Sequence of chain 1.E:
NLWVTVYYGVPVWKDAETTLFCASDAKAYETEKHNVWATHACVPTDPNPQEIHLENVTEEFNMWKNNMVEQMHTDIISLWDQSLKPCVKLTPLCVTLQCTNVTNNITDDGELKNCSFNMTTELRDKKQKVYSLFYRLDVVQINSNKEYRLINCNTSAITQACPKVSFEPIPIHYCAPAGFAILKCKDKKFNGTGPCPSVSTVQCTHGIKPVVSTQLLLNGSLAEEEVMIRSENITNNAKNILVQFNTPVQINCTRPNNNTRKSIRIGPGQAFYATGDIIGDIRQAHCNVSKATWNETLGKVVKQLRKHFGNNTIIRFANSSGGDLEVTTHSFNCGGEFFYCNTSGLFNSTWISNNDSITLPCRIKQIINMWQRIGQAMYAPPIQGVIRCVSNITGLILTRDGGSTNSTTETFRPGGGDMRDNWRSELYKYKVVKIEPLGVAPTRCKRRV

Binding-site contacts:
Ligand atom C1 contacts residue NAG1 of chain 1.QB at 3.3 Å.
Ligand atom O3 contacts residue NAG1 of chain 1.QB at 2.7 Å (h-bond).
Ligand atom C8 contacts residue ASN332 of chain 1.E at 4.3 Å.
Ligand atom C2 contacts residue NAG1 of chain 1.QB at 3.9 Å.
Ligand atom C3 contacts residue NAG1 of chain 1.QB at 3.7 Å.
Ligand atom C7 contacts residue SER333 of chain 1.E at 3.8 Å.
Ligand atom C7 contacts residue ASN355 of chain 1.E at 4.2 Å.
Ligand atom C2 contacts residue ASN332 of chain 1.E at 2.4 Å.
Ligand atom C7 contacts residue NAG1 of chain 1.QB at 4.3 Å.
Ligand atom C4 contacts residue ASN332 of chain 1.E at 4.2 Å.
Ligand atom N2 contacts residue SER333 of chain 1.E at 3.9 Å.
Ligand atom C8 contacts residue THR341 of chain 1.E at 4.0 Å.
Ligand atom C5 contacts residue NAG1 of chain 1.QB at 4.0 Å.
Ligand atom C2 contacts residue SER357 of chain 1.E at 4.5 Å.
Ligand atom O6 contacts residue NAG1 of chain 1.QB at 3.5 Å.
Ligand atom C7 contacts residue SER357 of chain 1.E at 4.3 Å.
Ligand atom C7 contacts residue ASN332 of chain 1.E at 3.1 Å.
Ligand atom N2 contacts residue NAG1 of chain 1.QB at 4.4 Å.
Ligand atom C8 contacts residue SER333 of chain 1.E at 3.0 Å.
Ligand atom O5 contacts residue ASN332 of chain 1.E at 2.4 Å (h-bond).
Ligand atom C4 contacts residue NAG1 of chain 1.QB at 2.8 Å.
Ligand atom N2 contacts residue ASN332 of chain 1.E at 2.8 Å (h-bond).
Ligand atom O4 contacts residue NAG1 of chain 1.QB at 2.2 Å (h-bond).
Ligand atom O7 contacts residue SER357 of chain 1.E at 3.1 Å.
Ligand atom C6 contacts residue NAG1 of chain 1.QB at 4.1 Å.
Ligand atom O7 contacts residue NAG1 of chain 1.QB at 4.0 Å.
Ligand atom O7 contacts residue ASN355 of chain 1.E at 3.2 Å (h-bond).
Ligand atom C5 contacts residue ASN332 of chain 1.E at 3.7 Å.
Ligand atom O7 contacts residue ASN332 of chain 1.E at 3.0 Å (h-bond).
Ligand atom C1 contacts residue ASN332 of chain 1.E at 1.4 Å.
Ligand atom O5 contacts residue NAG1 of chain 1.QB at 3.6 Å.
Ligand atom C3 contacts residue ASN332 of chain 1.E at 3.8 Å.

A small-molecule ligand and the protein it binds are described below.
Small molecule (SMILES): CC(=O)N[C@H]1[C@H](O[C@H]2[C@H](O)[C@@H](NC(C)=O)CO[C@@H]2CO)O[C@H](CO)[C@@H](O[C@@H]2O[C@H](CO)[C@@H](O)[C@H](O)[C@@H]2O)[C@@H]1O